A protein and the small-molecule ligand that binds it are described below.
Small molecule (SMILES): CC(=O)N[C@H]1[C@H](O[C@H]2[C@H](O)[C@@H](NC(C)=O)CO[C@@H]2CO)O[C@H](CO)[C@@H](O)[C@@H]1O

Binding-site contacts:
Ligand atom C3 contacts residue ARG428 of chain 1.A at 3.6 Å.
Ligand atom C8 contacts residue SER429 of chain 1.A at 3.7 Å.
Ligand atom C4 contacts residue ASN248 of chain 1.A at 4.2 Å.
Ligand atom O6 contacts residue NAG1 of chain 1.BA at 2.8 Å (h-bond).
Ligand atom O6 contacts residue GLU197 of chain 1.A at 3.7 Å.
Ligand atom O7 contacts residue PRO198 of chain 1.A at 4.1 Å.
Ligand atom C1 contacts residue GLU197 of chain 1.A at 4.2 Å.
Ligand atom O7 contacts residue ARG428 of chain 1.A at 4.2 Å.
Ligand atom O5 contacts residue ARG428 of chain 1.A at 4.1 Å.
Ligand atom C7 contacts residue ASN361 of chain 1.A at 4.2 Å.
Ligand atom C5 contacts residue NAG1 of chain 1.BA at 4.3 Å.
Ligand atom C4 contacts residue ARG428 of chain 1.A at 4.0 Å.
Ligand atom C1 contacts residue ASN248 of chain 1.A at 1.4 Å.
Ligand atom N2 contacts residue ARG428 of chain 1.A at 4.3 Å.
Ligand atom C5 contacts residue ARG428 of chain 1.A at 3.7 Å.
Ligand atom C7 contacts residue SER429 of chain 1.A at 3.8 Å.
Ligand atom O3 contacts residue CYS427 of chain 1.A at 4.1 Å.
Ligand atom C1 contacts residue SER429 of chain 1.A at 3.8 Å.
Ligand atom O7 contacts residue ASN248 of chain 1.A at 4.0 Å.
Ligand atom C6 contacts residue GLU197 of chain 1.A at 4.5 Å.
Ligand atom O4 contacts residue ARG428 of chain 1.A at 4.1 Å.
Ligand atom C5 contacts residue ASN248 of chain 1.A at 3.6 Å.
Ligand atom C2 contacts residue ARG428 of chain 1.A at 4.0 Å.
Ligand atom C7 contacts residue ASN248 of chain 1.A at 3.8 Å.
Ligand atom O7 contacts residue ASN361 of chain 1.A at 4.3 Å.
Ligand atom C3 contacts residue ASN248 of chain 1.A at 3.8 Å.
Ligand atom C2 contacts residue ASN248 of chain 1.A at 2.5 Å.
Ligand atom C8 contacts residue PHE360 of chain 1.A at 4.5 Å (hydrophobic).
Ligand atom C5 contacts residue GLU197 of chain 1.A at 3.9 Å.
Ligand atom C3 contacts residue SER429 of chain 1.A at 4.2 Å.
Ligand atom C2 contacts residue SER429 of chain 1.A at 3.8 Å.
Ligand atom O5 contacts residue NAG1 of chain 1.BA at 4.5 Å.
Ligand atom N2 contacts residue SER429 of chain 1.A at 3.0 Å (h-bond).
Ligand atom C6 contacts residue NAG1 of chain 1.BA at 4.0 Å.
Ligand atom C8 contacts residue LEU247 of chain 1.A at 3.8 Å (hydrophobic).
Ligand atom C1 contacts residue ARG428 of chain 1.A at 3.7 Å.
Ligand atom O5 contacts residue ASN248 of chain 1.A at 2.3 Å (h-bond).
Ligand atom N2 contacts residue ASN248 of chain 1.A at 3.0 Å (h-bond).
Ligand atom O5 contacts residue GLU197 of chain 1.A at 4.2 Å.
Ligand atom C8 contacts residue ASN361 of chain 1.A at 3.6 Å.

Sequence of chain 1.A:
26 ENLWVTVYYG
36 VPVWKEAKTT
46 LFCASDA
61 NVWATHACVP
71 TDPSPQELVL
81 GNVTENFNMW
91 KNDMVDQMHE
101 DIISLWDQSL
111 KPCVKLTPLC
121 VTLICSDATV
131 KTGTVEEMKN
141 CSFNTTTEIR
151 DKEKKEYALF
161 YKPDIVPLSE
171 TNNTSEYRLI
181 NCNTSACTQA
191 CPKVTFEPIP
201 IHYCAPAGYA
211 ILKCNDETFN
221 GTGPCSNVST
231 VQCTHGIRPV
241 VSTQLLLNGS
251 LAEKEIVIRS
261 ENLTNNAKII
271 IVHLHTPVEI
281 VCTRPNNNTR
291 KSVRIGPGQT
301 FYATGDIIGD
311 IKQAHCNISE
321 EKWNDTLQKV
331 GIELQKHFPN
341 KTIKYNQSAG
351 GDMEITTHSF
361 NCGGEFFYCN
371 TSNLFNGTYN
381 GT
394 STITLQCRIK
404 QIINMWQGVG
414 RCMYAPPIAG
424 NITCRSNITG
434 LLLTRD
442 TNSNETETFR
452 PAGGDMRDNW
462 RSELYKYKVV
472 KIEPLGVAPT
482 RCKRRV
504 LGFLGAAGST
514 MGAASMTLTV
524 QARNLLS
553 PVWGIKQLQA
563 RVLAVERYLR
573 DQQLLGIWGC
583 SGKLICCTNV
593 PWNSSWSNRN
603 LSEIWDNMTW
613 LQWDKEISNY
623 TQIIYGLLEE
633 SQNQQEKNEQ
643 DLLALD